Binding-site contacts:
Ligand atom O4 contacts residue TRP438 of chain 1.B at 3.4 Å.
Ligand atom O2 contacts residue ASN318 of chain 1.B at 3.4 Å (h-bond).
Ligand atom O3 contacts residue GLN34 of chain 1.B at 2.8 Å (h-bond).
Ligand atom C2 contacts residue TRP363 of chain 1.B at 3.6 Å (hydrophobic).
Ligand atom O6 contacts residue TRP363 of chain 1.B at 3.7 Å.
Ligand atom O2 contacts residue HIS135 of chain 1.B at 3.8 Å.
Ligand atom C1 contacts residue TYR320 of chain 1.B at 3.6 Å (hydrophobic).
Ligand atom O2 contacts residue ASN180 of chain 1.B at 3.5 Å (h-bond).
Ligand atom O3 contacts residue TRP446 of chain 1.B at 3.0 Å (h-bond).
Ligand atom O6 contacts residue ASN250 of chain 1.B at 3.0 Å (h-bond).
Ligand atom O6 contacts residue PHE348 of chain 1.B at 3.6 Å.
Ligand atom O4 contacts residue TRP363 of chain 1.B at 3.5 Å.
Ligand atom O3 contacts residue TRP363 of chain 1.B at 3.8 Å.
Ligand atom O3 contacts residue TRP438 of chain 1.B at 3.7 Å.
Ligand atom O4 contacts residue TRP446 of chain 1.B at 3.5 Å (h-bond).
Ligand atom O4 contacts residue GLU181 of chain 1.B at 3.0 Å (salt-bridge).
Ligand atom O6 contacts residue GLU445 of chain 1.B at 2.5 Å (salt-bridge).
Ligand atom C6 contacts residue PHE454 of chain 1.B at 3.4 Å (hydrophobic).
Ligand atom O5 contacts residue TYR320 of chain 1.B at 3.0 Å (h-bond).
Ligand atom C5 contacts residue TYR320 of chain 1.B at 3.8 Å (hydrophobic).
Ligand atom C4 contacts residue GLU445 of chain 1.B at 3.6 Å.
Ligand atom O6 contacts residue LEU188 of chain 1.B at 3.8 Å.
Ligand atom O4 contacts residue GLN34 of chain 1.B at 3.0 Å (h-bond).
Ligand atom O3 contacts residue ASN250 of chain 1.B at 2.7 Å (h-bond).
Ligand atom C6 contacts residue TYR320 of chain 1.B at 3.5 Å (hydrophobic).
Ligand atom O2 contacts residue ASN250 of chain 1.B at 3.7 Å.
Ligand atom C2 contacts residue GLU181 of chain 1.B at 2.8 Å.
Ligand atom O3 contacts residue HIS135 of chain 1.B at 2.9 Å (h-bond).
Ligand atom O3 contacts residue GLU445 of chain 1.B at 3.5 Å (salt-bridge).
Ligand atom O6 contacts residue TYR320 of chain 1.B at 3.7 Å.
Ligand atom C5 contacts residue GLU181 of chain 1.B at 3.7 Å.
Ligand atom C3 contacts residue TYR346 of chain 1.B at 3.8 Å (hydrophobic).
Ligand atom C6 contacts residue GLU445 of chain 1.B at 3.2 Å.
Ligand atom C1 contacts residue GLU181 of chain 1.B at 3.2 Å.
Ligand atom C6 contacts residue GLU181 of chain 1.B at 3.2 Å.
Ligand atom C5 contacts residue TRP438 of chain 1.B at 3.5 Å (hydrophobic).
Ligand atom O4 contacts residue GLU445 of chain 1.B at 2.4 Å (salt-bridge).
Ligand atom C3 contacts residue TRP363 of chain 1.B at 3.7 Å (hydrophobic).
Ligand atom C3 contacts residue TRP438 of chain 1.B at 3.7 Å (hydrophobic).
Ligand atom O2 contacts residue GLU181 of chain 1.B at 2.6 Å (salt-bridge).

Sequence of chain 1.B:
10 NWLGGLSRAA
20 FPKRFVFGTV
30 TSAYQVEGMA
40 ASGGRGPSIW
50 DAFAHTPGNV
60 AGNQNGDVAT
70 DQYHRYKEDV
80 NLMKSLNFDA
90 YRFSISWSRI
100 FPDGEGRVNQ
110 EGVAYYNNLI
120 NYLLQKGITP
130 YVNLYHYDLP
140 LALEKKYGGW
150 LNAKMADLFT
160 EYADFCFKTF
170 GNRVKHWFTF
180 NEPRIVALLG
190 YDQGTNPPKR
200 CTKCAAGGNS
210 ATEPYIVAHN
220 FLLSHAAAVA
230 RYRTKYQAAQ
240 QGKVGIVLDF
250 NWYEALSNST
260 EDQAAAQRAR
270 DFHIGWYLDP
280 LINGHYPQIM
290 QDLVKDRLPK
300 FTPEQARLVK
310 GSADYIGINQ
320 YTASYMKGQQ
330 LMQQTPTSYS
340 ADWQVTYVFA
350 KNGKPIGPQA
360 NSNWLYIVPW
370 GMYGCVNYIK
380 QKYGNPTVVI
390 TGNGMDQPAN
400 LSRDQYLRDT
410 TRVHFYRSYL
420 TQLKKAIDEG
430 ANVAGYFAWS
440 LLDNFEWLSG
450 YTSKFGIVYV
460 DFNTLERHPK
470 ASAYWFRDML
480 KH

The small molecule below binds the protein below.
Small molecule (SMILES): OC[C@H]1O[C@@H](O[C@H]2[C@H](O)[C@@H](O)[C@H](O[C@H]3[C@H](O)[C@@H](O)[C@H](O[C@H]4[C@H](O)[C@@H](O)[C@H](O[C@H]5[C@H](O)[C@@H](O)[C@H](O)O[C@@H]5CO)O[C@@H]4CO)O[C@@H]3CO)O[C@@H]2CO)[C@H](O)[C@@H](O)[C@@H]1O